Sequence of chain 1.A:
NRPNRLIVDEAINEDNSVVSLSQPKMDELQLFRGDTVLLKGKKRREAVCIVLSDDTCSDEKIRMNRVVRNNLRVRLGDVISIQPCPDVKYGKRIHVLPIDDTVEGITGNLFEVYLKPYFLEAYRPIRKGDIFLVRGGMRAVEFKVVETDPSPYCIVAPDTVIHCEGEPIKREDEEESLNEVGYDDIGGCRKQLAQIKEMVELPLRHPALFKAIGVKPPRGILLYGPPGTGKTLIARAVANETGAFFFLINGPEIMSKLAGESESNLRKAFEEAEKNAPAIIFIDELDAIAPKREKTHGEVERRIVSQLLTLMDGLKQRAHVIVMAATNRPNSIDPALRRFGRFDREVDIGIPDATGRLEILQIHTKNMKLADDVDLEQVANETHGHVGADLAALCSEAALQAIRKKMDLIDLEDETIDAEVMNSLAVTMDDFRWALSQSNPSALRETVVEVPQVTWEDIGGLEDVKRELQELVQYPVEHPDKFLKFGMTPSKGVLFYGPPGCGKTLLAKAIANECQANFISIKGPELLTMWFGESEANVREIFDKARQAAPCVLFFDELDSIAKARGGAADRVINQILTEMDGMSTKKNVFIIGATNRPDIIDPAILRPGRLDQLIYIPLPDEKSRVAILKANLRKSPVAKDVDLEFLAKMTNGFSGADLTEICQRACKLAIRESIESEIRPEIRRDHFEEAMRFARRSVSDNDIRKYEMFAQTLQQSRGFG

Binding-site contacts:
Ligand atom S1G contacts residue ARG745 of chain 1.A at 3.0 Å (salt-bridge).
Ligand atom PB contacts residue GLY520 of chain 1.F at 3.5 Å.
Ligand atom PG contacts residue MG1 of chain 1.IA at 3.4 Å.
Ligand atom O1B contacts residue THR524 of chain 1.F at 3.0 Å (h-bond).
Ligand atom O1B contacts residue MG1 of chain 1.IA at 2.0 Å.
Ligand atom O2B contacts residue GLY520 of chain 1.F at 3.6 Å.
Ligand atom O2A contacts residue LYS523 of chain 1.F at 3.0 Å (salt-bridge).
Ligand atom S1G contacts residue PRO635 of chain 1.A at 3.5 Å.
Ligand atom O3G contacts residue ARG745 of chain 1.A at 3.1 Å (salt-bridge).
Ligand atom O3A contacts residue GLY520 of chain 1.F at 3.5 Å.
Ligand atom N1 contacts residue GLY479 of chain 1.F at 3.1 Å (h-bond).
Ligand atom O3A contacts residue CYS521 of chain 1.F at 3.5 Å (h-bond).
Ligand atom O2A contacts residue THR524 of chain 1.F at 2.7 Å (h-bond).
Ligand atom O1A contacts residue THR524 of chain 1.F at 3.0 Å (h-bond).
Ligand atom N9 contacts residue GLY683 of chain 1.F at 3.5 Å.
Ligand atom O2B contacts residue LYS523 of chain 1.F at 3.1 Å (salt-bridge).
Ligand atom O4' contacts residue ALA684 of chain 1.F at 3.4 Å.
Ligand atom O1A contacts residue MG1 of chain 1.IA at 2.1 Å.
Ligand atom C8 contacts residue GLY520 of chain 1.F at 3.4 Å.
Ligand atom N7 contacts residue GLY522 of chain 1.F at 3.1 Å (h-bond).
Ligand atom O2' contacts residue THR687 of chain 1.F at 3.0 Å (h-bond).
Ligand atom O2A contacts residue GLY522 of chain 1.F at 3.0 Å.
Ligand atom O2B contacts residue CYS521 of chain 1.F at 3.4 Å (h-bond).
Ligand atom PB contacts residue MG1 of chain 1.IA at 3.3 Å.
Ligand atom PG contacts residue GLY520 of chain 1.F at 3.5 Å.
Ligand atom C1' contacts residue GLY683 of chain 1.F at 3.5 Å.
Ligand atom N1 contacts residue ILE655 of chain 1.F at 3.5 Å.
Ligand atom PA contacts residue MG1 of chain 1.IA at 3.4 Å.
Ligand atom C8 contacts residue GLY522 of chain 1.F at 3.5 Å.
Ligand atom O2A contacts residue LEU525 of chain 1.F at 3.0 Å (h-bond).
Ligand atom N6 contacts residue GLY479 of chain 1.F at 3.4 Å (h-bond).
Ligand atom O3A contacts residue GLY522 of chain 1.F at 3.1 Å (h-bond).
Ligand atom O3G contacts residue ASN623 of chain 1.F at 3.0 Å (h-bond).
Ligand atom O3A contacts residue LYS523 of chain 1.F at 3.6 Å (salt-bridge).
Ligand atom N6 contacts residue ILE478 of chain 1.F at 3.6 Å.
Ligand atom C4 contacts residue LEU525 of chain 1.F at 3.5 Å (hydrophobic).
Ligand atom O3B contacts residue GLY520 of chain 1.F at 2.5 Å (h-bond).
Ligand atom C2 contacts residue ASP477 of chain 1.F at 3.4 Å.
Ligand atom O2G contacts residue MG1 of chain 1.IA at 2.0 Å.
Ligand atom N7 contacts residue CYS521 of chain 1.F at 3.2 Å.

The protein below binds the small molecule below.
Small molecule (SMILES): Nc1ncnc2c1ncn2[C@@H]1O[C@H](COP(=O)(O)OP(=O)(O)OP(O)(O)=S)[C@@H](O)[C@H]1O

Sequence of chain 1.F:
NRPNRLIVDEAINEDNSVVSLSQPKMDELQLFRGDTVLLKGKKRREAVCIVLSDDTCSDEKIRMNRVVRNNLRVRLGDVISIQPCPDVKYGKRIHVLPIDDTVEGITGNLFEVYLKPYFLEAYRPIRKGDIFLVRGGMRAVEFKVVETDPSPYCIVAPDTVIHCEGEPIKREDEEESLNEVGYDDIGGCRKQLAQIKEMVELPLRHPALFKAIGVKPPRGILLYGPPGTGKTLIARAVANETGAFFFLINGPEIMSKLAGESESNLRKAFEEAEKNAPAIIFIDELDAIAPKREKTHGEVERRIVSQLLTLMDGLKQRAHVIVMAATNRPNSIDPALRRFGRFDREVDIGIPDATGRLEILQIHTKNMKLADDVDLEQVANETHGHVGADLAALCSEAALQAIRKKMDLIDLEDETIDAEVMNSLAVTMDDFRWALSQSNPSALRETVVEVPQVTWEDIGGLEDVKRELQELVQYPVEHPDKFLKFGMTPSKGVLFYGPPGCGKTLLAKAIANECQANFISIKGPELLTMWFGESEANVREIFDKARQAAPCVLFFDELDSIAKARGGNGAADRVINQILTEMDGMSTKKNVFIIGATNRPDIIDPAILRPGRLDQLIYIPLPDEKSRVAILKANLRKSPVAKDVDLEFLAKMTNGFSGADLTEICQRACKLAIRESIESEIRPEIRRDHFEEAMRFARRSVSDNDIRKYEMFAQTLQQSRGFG